Sequence of chain 1.B:
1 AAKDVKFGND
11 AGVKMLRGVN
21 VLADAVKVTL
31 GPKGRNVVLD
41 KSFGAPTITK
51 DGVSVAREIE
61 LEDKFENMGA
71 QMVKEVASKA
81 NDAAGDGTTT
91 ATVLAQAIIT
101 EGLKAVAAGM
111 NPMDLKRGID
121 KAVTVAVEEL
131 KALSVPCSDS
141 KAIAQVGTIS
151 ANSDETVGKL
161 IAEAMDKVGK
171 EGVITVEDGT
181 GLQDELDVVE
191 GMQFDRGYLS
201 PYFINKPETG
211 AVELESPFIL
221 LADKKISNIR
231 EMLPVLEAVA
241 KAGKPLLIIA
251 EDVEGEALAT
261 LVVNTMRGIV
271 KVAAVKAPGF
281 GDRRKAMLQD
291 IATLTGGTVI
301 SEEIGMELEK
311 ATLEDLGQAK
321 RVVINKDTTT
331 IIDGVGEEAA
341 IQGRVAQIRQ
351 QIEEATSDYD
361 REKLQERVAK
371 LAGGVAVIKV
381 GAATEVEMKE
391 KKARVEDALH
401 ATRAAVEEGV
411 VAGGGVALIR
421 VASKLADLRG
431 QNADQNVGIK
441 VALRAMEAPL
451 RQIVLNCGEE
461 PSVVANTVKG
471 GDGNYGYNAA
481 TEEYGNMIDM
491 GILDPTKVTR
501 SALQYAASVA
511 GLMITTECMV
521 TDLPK

Binding-site contacts:
Ligand atom PG contacts residue THR89 of chain 1.B at 3.5 Å.
Ligand atom O2G contacts residue GLY87 of chain 1.B at 3.5 Å (h-bond).
Ligand atom O1B contacts residue GLY87 of chain 1.B at 3.2 Å (h-bond).
Ligand atom O2B contacts residue THR90 of chain 1.B at 2.6 Å (h-bond).
Ligand atom O2B contacts residue LEU30 of chain 1.B at 3.5 Å.
Ligand atom PB contacts residue MG1 of chain 1.W at 3.3 Å.
Ligand atom O2G contacts residue THR88 of chain 1.B at 3.0 Å (h-bond).
Ligand atom O1A contacts residue GLY31 of chain 1.B at 3.1 Å (h-bond).
Ligand atom C5 contacts residue PRO32 of chain 1.B at 3.5 Å (hydrophobic).
Ligand atom O1A contacts residue THR29 of chain 1.B at 3.5 Å (h-bond).
Ligand atom PA contacts residue MG1 of chain 1.W at 3.4 Å.
Ligand atom C4 contacts residue PRO32 of chain 1.B at 3.5 Å (hydrophobic).
Ligand atom PB contacts residue GLY87 of chain 1.B at 3.5 Å.
Ligand atom N6 contacts residue ASN478 of chain 1.B at 3.0 Å (h-bond).
Ligand atom C2' contacts residue ASP494 of chain 1.B at 3.2 Å.
Ligand atom O3' contacts residue ASP494 of chain 1.B at 3.1 Å (salt-bridge).
Ligand atom O2B contacts residue GLY87 of chain 1.B at 3.3 Å.
Ligand atom N1 contacts residue ALA479 of chain 1.B at 2.8 Å (h-bond).
Ligand atom O1A contacts residue K1 of chain 1.X at 2.5 Å.
Ligand atom O1B contacts residue MG1 of chain 1.W at 2.2 Å.
Ligand atom C3' contacts residue ASP494 of chain 1.B at 3.4 Å.
Ligand atom S1G contacts residue THR88 of chain 1.B at 3.5 Å (h-bond).
Ligand atom O2' contacts residue ASP494 of chain 1.B at 2.7 Å (salt-bridge).
Ligand atom C5 contacts residue ILE492 of chain 1.B at 3.5 Å (hydrophobic).
Ligand atom N3 contacts residue GLY414 of chain 1.B at 3.1 Å.
Ligand atom O2' contacts residue GLY413 of chain 1.B at 3.2 Å.
Ligand atom PG contacts residue MG1 of chain 1.W at 3.5 Å.
Ligand atom O3B contacts residue THR89 of chain 1.B at 3.1 Å (h-bond).
Ligand atom O3G contacts residue ASP86 of chain 1.B at 3.4 Å (salt-bridge).
Ligand atom O1B contacts residue ASP86 of chain 1.B at 2.9 Å (salt-bridge).
Ligand atom O2A contacts residue MG1 of chain 1.W at 2.2 Å.
Ligand atom O2' contacts residue GLY414 of chain 1.B at 2.9 Å (h-bond).
Ligand atom S1G contacts residue THR89 of chain 1.B at 2.7 Å (h-bond).
Ligand atom O3B contacts residue THR88 of chain 1.B at 3.3 Å (h-bond).
Ligand atom O3G contacts residue MG1 of chain 1.W at 2.3 Å.
Ligand atom O5' contacts residue GLY31 of chain 1.B at 3.5 Å (h-bond).
Ligand atom S1G contacts residue GLY52 of chain 1.B at 3.4 Å (h-bond).
Ligand atom C2 contacts residue ALA479 of chain 1.B at 3.5 Å (hydrophobic).
Ligand atom O3A contacts residue LEU30 of chain 1.B at 3.2 Å.
Ligand atom N6 contacts residue ILE492 of chain 1.B at 3.4 Å.

The protein below binds the small molecule below.
Small molecule (SMILES): Nc1ncnc2c1ncn2[C@@H]1O[C@H](COP(=O)(O)OP(=O)(O)OP(O)(O)=S)[C@@H](O)[C@H]1O